Sequence of chain 2.B:
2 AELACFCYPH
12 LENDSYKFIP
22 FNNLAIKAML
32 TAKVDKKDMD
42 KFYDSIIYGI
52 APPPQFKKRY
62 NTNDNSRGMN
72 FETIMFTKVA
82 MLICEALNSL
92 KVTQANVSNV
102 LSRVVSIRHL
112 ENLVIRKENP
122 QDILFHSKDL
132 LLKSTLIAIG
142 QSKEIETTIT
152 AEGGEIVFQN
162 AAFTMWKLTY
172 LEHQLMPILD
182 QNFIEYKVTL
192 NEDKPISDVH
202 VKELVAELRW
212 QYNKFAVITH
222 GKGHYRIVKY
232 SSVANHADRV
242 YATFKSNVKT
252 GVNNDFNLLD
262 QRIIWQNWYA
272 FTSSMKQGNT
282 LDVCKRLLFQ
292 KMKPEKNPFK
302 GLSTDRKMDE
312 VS

The protein below binds the small molecule below.
Small molecule (SMILES): Nc1nc(=O)c2ncn([C@@H]3O[C@H](CO[P](=O)(O)O[C@H]4[C@@H](O)[C@H](n5cnc6c(=O)nc(N)[nH]c65)O[C@@H]4COP(=O)=O)[C@@H](OP(=O)=O)[C@H]3O)c2[nH]1

Binding-site contacts:
Ligand atom N1 contacts residue ASN248 of chain 2.B at 4.0 Å.
Ligand atom N9 contacts residue ARG240 of chain 2.B at 3.5 Å.
Ligand atom C6 contacts residue ASN236 of chain 2.B at 3.5 Å.
Ligand atom N3 contacts residue VAL105 of chain 2.B at 4.0 Å.
Ligand atom P contacts residue ARG240 of chain 2.B at 4.0 Å.
Ligand atom O2' contacts residue ALA243 of chain 2.B at 3.2 Å.
Ligand atom C8 contacts residue LYS223 of chain 2.B at 3.6 Å.
Ligand atom N7 contacts residue THR244 of chain 2.B at 4.0 Å.
Ligand atom N2 contacts residue ARG104 of chain 2.B at 3.6 Å.
Ligand atom N2 contacts residue ASP239 of chain 2.B at 3.3 Å.
Ligand atom OP2 contacts residue ARG240 of chain 2.B at 3.8 Å.
Ligand atom O6 contacts residue ASN236 of chain 2.B at 3.4 Å (h-bond).
Ligand atom O6 contacts residue ASN248 of chain 2.B at 3.5 Å (h-bond).
Ligand atom C5 contacts residue ARG104 of chain 2.B at 4.0 Å.
Ligand atom C8 contacts residue ARG240 of chain 2.B at 3.7 Å.
Ligand atom N9 contacts residue ARG104 of chain 2.B at 3.8 Å.
Ligand atom C1' contacts residue ARG240 of chain 2.B at 3.9 Å.
Ligand atom N3 contacts residue ARG104 of chain 2.B at 3.3 Å (salt-bridge).
Ligand atom O2' contacts residue VAL105 of chain 2.B at 3.5 Å.
Ligand atom OP1 contacts residue ARG227 of chain 2.B at 2.8 Å (salt-bridge).
Ligand atom P contacts residue ARG227 of chain 2.B at 3.7 Å.
Ligand atom C2 contacts residue ARG104 of chain 2.B at 3.6 Å.
Ligand atom OP2 contacts residue LYS223 of chain 2.B at 3.6 Å (salt-bridge).
Ligand atom N7 contacts residue ARG240 of chain 2.B at 4.0 Å.
Ligand atom C1' contacts residue VAL105 of chain 2.B at 3.5 Å (hydrophobic).
Ligand atom C6 contacts residue ARG104 of chain 2.B at 4.0 Å.
Ligand atom C5' contacts residue SER107 of chain 2.B at 4.0 Å.
Ligand atom O6 contacts residue THR244 of chain 2.B at 4.0 Å.
Ligand atom O4' contacts residue VAL105 of chain 2.B at 3.6 Å (h-bond).
Ligand atom OP2 contacts residue ARG227 of chain 2.B at 3.0 Å (salt-bridge).
Ligand atom C5 contacts residue ARG240 of chain 2.B at 4.0 Å.
Ligand atom O4' contacts residue ARG240 of chain 2.B at 3.5 Å.
Ligand atom C2 contacts residue ASP239 of chain 2.B at 3.9 Å.
Ligand atom N7 contacts residue LYS223 of chain 2.B at 3.0 Å (salt-bridge).
Ligand atom C4 contacts residue ARG240 of chain 2.B at 3.7 Å.
Ligand atom N1 contacts residue ASN236 of chain 2.B at 3.6 Å (h-bond).
Ligand atom OP1 contacts residue ARG240 of chain 2.B at 3.4 Å (salt-bridge).
Ligand atom N1 contacts residue ARG104 of chain 2.B at 3.9 Å.
Ligand atom C4 contacts residue ARG104 of chain 2.B at 3.5 Å.
Ligand atom C1' contacts residue ARG104 of chain 2.B at 4.0 Å.